Binding-site contacts:
Ligand atom N22 contacts residue MET137 of chain 1.D at 4.0 Å.
Ligand atom C03 contacts residue MET137 of chain 1.D at 3.5 Å (hydrophobic).
Ligand atom O06 contacts residue PRO132 of chain 1.D at 3.4 Å.
Ligand atom C19 contacts residue TYR120 of chain 1.D at 3.7 Å (hydrophobic).
Ligand atom S08 contacts residue TYR120 of chain 1.D at 4.1 Å.
Ligand atom C16 contacts residue THR117 of chain 1.D at 4.1 Å.
Ligand atom C01 contacts residue THR102 of chain 1.D at 3.7 Å.
Ligand atom C07 contacts residue TYR120 of chain 1.D at 3.7 Å (hydrophobic).
Ligand atom C01 contacts residue SER131 of chain 1.D at 3.6 Å.
Ligand atom C21 contacts residue TYR120 of chain 1.D at 3.8 Å (hydrophobic).
Ligand atom C09 contacts residue TYR120 of chain 1.D at 3.5 Å (hydrophobic).
Ligand atom C20 contacts residue TYR120 of chain 1.D at 3.9 Å (hydrophobic).
Ligand atom N10 contacts residue TYR120 of chain 1.D at 3.6 Å.
Ligand atom C18 contacts residue MET137 of chain 1.D at 3.9 Å (hydrophobic).
Ligand atom C11 contacts residue TYR120 of chain 1.D at 4.0 Å (hydrophobic).
Ligand atom C03 contacts residue ASN133 of chain 1.D at 4.1 Å.
Ligand atom C05 contacts residue SER131 of chain 1.D at 3.8 Å.
Ligand atom C04 contacts residue ILE130 of chain 1.D at 4.1 Å (hydrophobic).
Ligand atom C05 contacts residue PRO132 of chain 1.D at 3.9 Å (hydrophobic).
Ligand atom C07 contacts residue ILE130 of chain 1.D at 3.7 Å (hydrophobic).
Ligand atom C20 contacts residue MET137 of chain 1.D at 3.4 Å (hydrophobic).
Ligand atom C18 contacts residue MET116 of chain 1.D at 3.5 Å (hydrophobic).
Ligand atom C03 contacts residue LEU140 of chain 1.D at 4.0 Å (hydrophobic).
Ligand atom O06 contacts residue ASN133 of chain 1.D at 3.2 Å (h-bond).
Ligand atom C05 contacts residue ASN133 of chain 1.D at 4.0 Å.
Ligand atom C18 contacts residue TYR120 of chain 1.D at 3.8 Å (hydrophobic).
Ligand atom S08 contacts residue ILE130 of chain 1.D at 3.8 Å.
Ligand atom S08 contacts residue PRO132 of chain 1.D at 3.4 Å.
Ligand atom C03 contacts residue THR102 of chain 1.D at 3.9 Å.
Ligand atom C03 contacts residue PHE136 of chain 1.D at 4.0 Å (hydrophobic).
Ligand atom C21 contacts residue MET137 of chain 1.D at 3.8 Å (hydrophobic).
Ligand atom C04 contacts residue ILE105 of chain 1.D at 3.7 Å (hydrophobic).
Ligand atom C19 contacts residue MET137 of chain 1.D at 3.5 Å (hydrophobic).
Ligand atom C01 contacts residue SER98 of chain 1.D at 3.4 Å.
Ligand atom N22 contacts residue TYR120 of chain 1.D at 3.5 Å.
Ligand atom C07 contacts residue PRO132 of chain 1.D at 4.0 Å (hydrophobic).
Ligand atom C07 contacts residue SER131 of chain 1.D at 3.8 Å.
Ligand atom C15 contacts residue MET137 of chain 1.D at 3.7 Å (hydrophobic).
Ligand atom C17 contacts residue MET116 of chain 1.D at 3.4 Å (hydrophobic).
Ligand atom O06 contacts residue MET137 of chain 1.D at 3.3 Å.

The small molecule below binds the protein below.
Small molecule (SMILES): CC(C)(C)C(=O)CSc1ncc2ccc3ccccc3c2n1

Sequence of chain 1.D:
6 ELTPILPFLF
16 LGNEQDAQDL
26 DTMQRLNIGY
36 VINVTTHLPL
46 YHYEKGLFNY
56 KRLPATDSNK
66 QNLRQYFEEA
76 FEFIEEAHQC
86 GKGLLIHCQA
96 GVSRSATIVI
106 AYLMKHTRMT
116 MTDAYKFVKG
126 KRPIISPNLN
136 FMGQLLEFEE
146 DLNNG